This small molecule binds to this protein.
Small molecule (SMILES): CCNc1nc(Nc2cc(F)c(C(=O)N3CCOCC3)cc2OC)ncc1C(F)(F)F

Binding-site contacts:
Ligand atom C16 contacts residue ALA624 of chain 1.A at 3.7 Å (hydrophobic).
Ligand atom C13 contacts residue GLY627 of chain 1.A at 4.0 Å.
Ligand atom F30 contacts residue VAL567 of chain 1.A at 3.3 Å.
Ligand atom O17 contacts residue SER625 of chain 1.A at 3.9 Å.
Ligand atom O17 contacts residue LEU559 of chain 1.A at 3.5 Å.
Ligand atom C19 contacts residue ARG631 of chain 1.A at 4.0 Å.
Ligand atom C16 contacts residue LEU559 of chain 1.A at 3.5 Å (hydrophobic).
Ligand atom C08 contacts residue ALA624 of chain 1.A at 3.8 Å (hydrophobic).
Ligand atom C22 contacts residue LEU559 of chain 1.A at 3.8 Å (hydrophobic).
Ligand atom F29 contacts residue GLU622 of chain 1.A at 3.9 Å.
Ligand atom F27 contacts residue SER628 of chain 1.A at 3.9 Å.
Ligand atom N10 contacts residue ALA624 of chain 1.A at 2.9 Å (h-bond).
Ligand atom N07 contacts residue LEU623 of chain 1.A at 3.5 Å.
Ligand atom F31 contacts residue MET621 of chain 1.A at 3.7 Å.
Ligand atom N07 contacts residue ALA624 of chain 1.A at 3.1 Å (h-bond).
Ligand atom C06 contacts residue LEU623 of chain 1.A at 4.1 Å (hydrophobic).
Ligand atom C06 contacts residue ALA624 of chain 1.A at 3.6 Å (hydrophobic).
Ligand atom C15 contacts residue LEU559 of chain 1.A at 3.9 Å (hydrophobic).
Ligand atom F31 contacts residue LEU675 of chain 1.A at 3.1 Å.
Ligand atom C01 contacts residue HIS672 of chain 1.A at 4.0 Å.
Ligand atom F30 contacts residue MET621 of chain 1.A at 3.6 Å.
Ligand atom C06 contacts residue ALA578 of chain 1.A at 3.7 Å (hydrophobic).
Ligand atom C11 contacts residue ALA624 of chain 1.A at 3.6 Å (hydrophobic).
Ligand atom C12 contacts residue SER628 of chain 1.A at 3.9 Å.
Ligand atom F29 contacts residue ALA578 of chain 1.A at 3.1 Å.
Ligand atom C13 contacts residue SER628 of chain 1.A at 4.0 Å.
Ligand atom C18 contacts residue SER625 of chain 1.A at 3.5 Å.
Ligand atom C11 contacts residue LEU559 of chain 1.A at 3.8 Å (hydrophobic).
Ligand atom F29 contacts residue MET621 of chain 1.A at 3.2 Å.
Ligand atom F31 contacts residue ALA690 of chain 1.A at 3.5 Å.
Ligand atom C28 contacts residue MET621 of chain 1.A at 3.7 Å (hydrophobic).
Ligand atom C11 contacts residue GLY627 of chain 1.A at 4.0 Å.
Ligand atom C05 contacts residue LEU675 of chain 1.A at 3.9 Å (hydrophobic).
Ligand atom C12 contacts residue GLY627 of chain 1.A at 3.9 Å.
Ligand atom C02 contacts residue LEU675 of chain 1.A at 3.9 Å (hydrophobic).
Ligand atom C23 contacts residue LEU559 of chain 1.A at 3.2 Å (hydrophobic).
Ligand atom O17 contacts residue ALA624 of chain 1.A at 3.2 Å (h-bond).
Ligand atom C06 contacts residue GLU622 of chain 1.A at 4.0 Å.
Ligand atom O20 contacts residue ARG631 of chain 1.A at 3.2 Å.
Ligand atom N03 contacts residue VAL567 of chain 1.A at 3.7 Å.

Sequence of chain 1.A:
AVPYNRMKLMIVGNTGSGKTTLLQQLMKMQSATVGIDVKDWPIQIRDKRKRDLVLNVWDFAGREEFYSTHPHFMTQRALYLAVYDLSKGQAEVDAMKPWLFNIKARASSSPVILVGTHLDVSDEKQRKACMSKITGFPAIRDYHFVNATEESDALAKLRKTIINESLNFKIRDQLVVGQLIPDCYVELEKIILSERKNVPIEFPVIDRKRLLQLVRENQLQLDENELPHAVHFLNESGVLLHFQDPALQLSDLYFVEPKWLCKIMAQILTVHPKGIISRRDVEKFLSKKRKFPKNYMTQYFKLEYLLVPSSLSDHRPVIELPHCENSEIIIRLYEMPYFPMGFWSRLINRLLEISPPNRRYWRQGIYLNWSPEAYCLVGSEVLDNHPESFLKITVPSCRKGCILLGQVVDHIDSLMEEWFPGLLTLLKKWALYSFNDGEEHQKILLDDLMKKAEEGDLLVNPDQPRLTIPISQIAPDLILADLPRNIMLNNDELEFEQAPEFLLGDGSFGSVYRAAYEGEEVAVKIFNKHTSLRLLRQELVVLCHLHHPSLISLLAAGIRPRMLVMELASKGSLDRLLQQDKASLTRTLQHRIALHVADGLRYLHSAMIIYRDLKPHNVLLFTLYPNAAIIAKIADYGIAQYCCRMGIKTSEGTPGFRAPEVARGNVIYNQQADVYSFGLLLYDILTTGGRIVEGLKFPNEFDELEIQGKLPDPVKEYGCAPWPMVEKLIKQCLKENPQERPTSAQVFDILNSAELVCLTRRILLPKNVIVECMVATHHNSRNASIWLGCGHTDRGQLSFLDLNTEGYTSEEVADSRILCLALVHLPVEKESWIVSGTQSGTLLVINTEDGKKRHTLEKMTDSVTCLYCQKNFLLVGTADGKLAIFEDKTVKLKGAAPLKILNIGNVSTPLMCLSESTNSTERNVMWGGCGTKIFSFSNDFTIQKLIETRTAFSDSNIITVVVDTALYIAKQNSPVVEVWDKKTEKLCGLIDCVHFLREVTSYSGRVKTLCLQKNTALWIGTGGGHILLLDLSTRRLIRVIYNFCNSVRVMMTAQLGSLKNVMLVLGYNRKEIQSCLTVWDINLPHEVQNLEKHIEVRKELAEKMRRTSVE